Binding-site contacts:
Ligand atom C7 contacts residue ASN61 of chain 1.C at 3.3 Å.
Ligand atom C5 contacts residue TYR28 of chain 1.C at 3.7 Å (hydrophobic).
Ligand atom C2 contacts residue ASN61 of chain 1.C at 2.5 Å.
Ligand atom C1 contacts residue TYR28 of chain 1.C at 3.6 Å (hydrophobic).
Ligand atom O6 contacts residue TYR28 of chain 1.C at 3.3 Å (h-bond).
Ligand atom C1 contacts residue ASN61 of chain 1.C at 1.4 Å.
Ligand atom O7 contacts residue ASN61 of chain 1.C at 3.3 Å (h-bond).
Ligand atom C4 contacts residue ASN61 of chain 1.C at 4.2 Å.
Ligand atom C8 contacts residue ASN61 of chain 1.C at 4.0 Å.
Ligand atom O5 contacts residue TYR28 of chain 1.C at 3.6 Å.
Ligand atom C5 contacts residue ASN61 of chain 1.C at 3.7 Å.
Ligand atom C3 contacts residue ASN61 of chain 1.C at 3.8 Å.
Ligand atom N2 contacts residue ASN61 of chain 1.C at 2.9 Å (h-bond).
Ligand atom C6 contacts residue TYR28 of chain 1.C at 3.6 Å (hydrophobic).
Ligand atom O5 contacts residue ASN61 of chain 1.C at 2.4 Å (h-bond).

A small-molecule ligand and the protein it binds are described below.
Small molecule (SMILES): CC(=O)N[C@@H]1[C@@H](O)[C@H](O)[C@@H](CO)O[C@H]1O

Sequence of chain 1.C:
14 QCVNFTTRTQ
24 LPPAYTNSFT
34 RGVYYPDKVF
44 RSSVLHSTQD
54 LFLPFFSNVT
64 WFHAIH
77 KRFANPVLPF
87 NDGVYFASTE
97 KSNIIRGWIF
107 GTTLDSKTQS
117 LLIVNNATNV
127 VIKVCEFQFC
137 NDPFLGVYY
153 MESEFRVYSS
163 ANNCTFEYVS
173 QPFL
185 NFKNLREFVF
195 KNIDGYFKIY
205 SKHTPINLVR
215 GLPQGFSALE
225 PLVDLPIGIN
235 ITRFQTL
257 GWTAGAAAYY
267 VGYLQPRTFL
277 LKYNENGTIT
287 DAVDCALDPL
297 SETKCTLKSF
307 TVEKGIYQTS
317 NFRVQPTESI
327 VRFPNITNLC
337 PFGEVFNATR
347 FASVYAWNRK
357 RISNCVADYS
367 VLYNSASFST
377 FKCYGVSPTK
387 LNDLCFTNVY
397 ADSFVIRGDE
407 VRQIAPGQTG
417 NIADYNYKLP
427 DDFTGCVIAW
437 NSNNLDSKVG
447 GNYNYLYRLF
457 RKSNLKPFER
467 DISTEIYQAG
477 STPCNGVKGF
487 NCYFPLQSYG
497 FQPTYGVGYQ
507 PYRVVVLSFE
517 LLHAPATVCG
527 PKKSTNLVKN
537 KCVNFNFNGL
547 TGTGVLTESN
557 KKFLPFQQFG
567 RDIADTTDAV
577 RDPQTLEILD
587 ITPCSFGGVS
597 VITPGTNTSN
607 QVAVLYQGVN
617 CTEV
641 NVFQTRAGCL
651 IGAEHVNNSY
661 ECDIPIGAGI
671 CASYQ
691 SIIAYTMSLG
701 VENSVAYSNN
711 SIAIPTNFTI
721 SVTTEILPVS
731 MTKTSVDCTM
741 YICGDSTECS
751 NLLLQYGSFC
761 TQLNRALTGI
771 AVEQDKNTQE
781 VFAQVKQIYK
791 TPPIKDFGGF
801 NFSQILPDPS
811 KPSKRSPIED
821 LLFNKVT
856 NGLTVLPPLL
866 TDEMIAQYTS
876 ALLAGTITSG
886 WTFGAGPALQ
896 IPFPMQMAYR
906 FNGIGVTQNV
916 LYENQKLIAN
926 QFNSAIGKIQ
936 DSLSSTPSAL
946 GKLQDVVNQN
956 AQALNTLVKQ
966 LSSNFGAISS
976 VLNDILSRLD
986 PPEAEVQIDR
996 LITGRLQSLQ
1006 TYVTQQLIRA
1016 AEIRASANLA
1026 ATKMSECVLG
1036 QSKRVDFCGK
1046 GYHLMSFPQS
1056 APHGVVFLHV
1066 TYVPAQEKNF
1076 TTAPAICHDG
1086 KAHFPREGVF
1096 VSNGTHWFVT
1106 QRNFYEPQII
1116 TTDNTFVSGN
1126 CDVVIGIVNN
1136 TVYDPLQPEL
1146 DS